Sequence of chain 1.B:
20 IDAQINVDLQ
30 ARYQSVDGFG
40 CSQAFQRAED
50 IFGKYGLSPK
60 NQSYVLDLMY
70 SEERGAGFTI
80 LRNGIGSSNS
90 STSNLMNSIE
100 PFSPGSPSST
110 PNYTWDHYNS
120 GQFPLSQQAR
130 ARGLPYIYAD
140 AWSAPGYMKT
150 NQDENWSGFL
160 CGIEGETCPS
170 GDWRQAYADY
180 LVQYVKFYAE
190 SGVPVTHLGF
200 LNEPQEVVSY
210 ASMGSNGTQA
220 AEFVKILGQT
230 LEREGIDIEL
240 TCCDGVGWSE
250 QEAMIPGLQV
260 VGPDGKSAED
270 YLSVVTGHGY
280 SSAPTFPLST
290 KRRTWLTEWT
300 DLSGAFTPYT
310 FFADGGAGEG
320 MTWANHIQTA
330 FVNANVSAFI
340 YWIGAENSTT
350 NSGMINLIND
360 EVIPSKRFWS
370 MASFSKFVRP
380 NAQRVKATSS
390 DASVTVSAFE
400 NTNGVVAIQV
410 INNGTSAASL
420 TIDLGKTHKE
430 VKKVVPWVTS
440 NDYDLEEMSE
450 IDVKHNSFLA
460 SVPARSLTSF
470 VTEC

The small molecule below binds the protein below.
Small molecule (SMILES): CC(=O)N[C@H]1[C@H](O[C@H]2[C@H](O)[C@@H](NC(C)=O)CO[C@@H]2CO)O[C@H](CO)[C@@H](O)[C@@H]1O

Binding-site contacts:
Ligand atom O5 contacts residue ILE357 of chain 1.B at 4.2 Å.
Ligand atom C4 contacts residue ASN346 of chain 1.B at 4.2 Å.
Ligand atom C2 contacts residue ASN346 of chain 1.B at 2.5 Å.
Ligand atom C7 contacts residue ASN358 of chain 1.B at 4.2 Å.
Ligand atom N2 contacts residue TYR54 of chain 1.B at 3.9 Å.
Ligand atom O5 contacts residue LEU356 of chain 1.B at 4.1 Å.
Ligand atom O5 contacts residue ASN346 of chain 1.B at 2.2 Å (h-bond).
Ligand atom O7 contacts residue ILE357 of chain 1.B at 4.3 Å.
Ligand atom C8 contacts residue TYR54 of chain 1.B at 3.8 Å (hydrophobic).
Ligand atom C5 contacts residue ILE357 of chain 1.B at 4.0 Å (hydrophobic).
Ligand atom C3 contacts residue ASN346 of chain 1.B at 3.8 Å.
Ligand atom O7 contacts residue TYR54 of chain 1.B at 3.6 Å.
Ligand atom N2 contacts residue ASN346 of chain 1.B at 3.1 Å (h-bond).
Ligand atom C6 contacts residue THR348 of chain 1.B at 3.6 Å.
Ligand atom C2 contacts residue ASN358 of chain 1.B at 3.9 Å.
Ligand atom C8 contacts residue ILE357 of chain 1.B at 4.0 Å (hydrophobic).
Ligand atom C1 contacts residue ASN358 of chain 1.B at 3.8 Å.
Ligand atom C3 contacts residue ASN358 of chain 1.B at 4.0 Å.
Ligand atom O5 contacts residue SER347 of chain 1.B at 4.1 Å.
Ligand atom C8 contacts residue ASN346 of chain 1.B at 4.4 Å.
Ligand atom C8 contacts residue THR348 of chain 1.B at 4.1 Å.
Ligand atom C6 contacts residue ILE357 of chain 1.B at 4.0 Å (hydrophobic).
Ligand atom O6 contacts residue SER347 of chain 1.B at 3.6 Å.
Ligand atom C7 contacts residue ILE357 of chain 1.B at 4.5 Å (hydrophobic).
Ligand atom C1 contacts residue ASN346 of chain 1.B at 1.4 Å.
Ligand atom C7 contacts residue TYR54 of chain 1.B at 3.5 Å (hydrophobic).
Ligand atom O7 contacts residue ASN358 of chain 1.B at 4.2 Å.
Ligand atom C5 contacts residue ASN346 of chain 1.B at 3.6 Å.
Ligand atom C6 contacts residue SER347 of chain 1.B at 4.3 Å.
Ligand atom N2 contacts residue ASN358 of chain 1.B at 3.2 Å (h-bond).
Ligand atom O5 contacts residue ASN358 of chain 1.B at 4.4 Å.
Ligand atom C7 contacts residue ASN346 of chain 1.B at 4.0 Å.
Ligand atom O6 contacts residue THR348 of chain 1.B at 3.3 Å (h-bond).